Sequence of chain 1.A:
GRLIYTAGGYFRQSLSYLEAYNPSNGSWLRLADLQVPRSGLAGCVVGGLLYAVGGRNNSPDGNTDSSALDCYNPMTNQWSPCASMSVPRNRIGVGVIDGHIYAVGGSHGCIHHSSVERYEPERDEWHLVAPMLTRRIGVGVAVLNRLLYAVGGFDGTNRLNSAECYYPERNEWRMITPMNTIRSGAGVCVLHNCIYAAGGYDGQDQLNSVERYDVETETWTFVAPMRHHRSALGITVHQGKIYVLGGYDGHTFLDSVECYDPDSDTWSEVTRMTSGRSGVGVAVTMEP

Binding-site contacts:
Ligand atom CG2 contacts residue ARG94 of chain 1.A at 3.6 Å.
Ligand atom OE1 contacts residue ARG94 of chain 1.A at 2.9 Å (salt-bridge).
Ligand atom O contacts residue PHE256 of chain 1.A at 3.5 Å.
Ligand atom CD contacts residue SER42 of chain 1.A at 3.5 Å.
Ligand atom CA contacts residue TYR251 of chain 1.A at 3.6 Å (hydrophobic).
Ligand atom OE1 contacts residue IZS1 of chain 1.D at 3.5 Å.
Ligand atom CD contacts residue ARG162 of chain 1.A at 3.6 Å.
Ligand atom O contacts residue SER234 of chain 1.A at 2.8 Å (h-bond).
Ligand atom CD contacts residue TYR13 of chain 1.A at 3.4 Å (hydrophobic).
Ligand atom C contacts residue SER234 of chain 1.A at 3.6 Å.
Ligand atom OE2 contacts residue SER42 of chain 1.A at 2.6 Å (h-bond).
Ligand atom O contacts residue GLN209 of chain 1.A at 2.8 Å (h-bond).
Ligand atom O contacts residue ASN61 of chain 1.A at 3.1 Å (h-bond).
Ligand atom CB contacts residue TYR204 of chain 1.A at 3.5 Å (hydrophobic).
Ligand atom CA contacts residue IZS1 of chain 1.D at 3.2 Å.
Ligand atom OE1 contacts residue SER187 of chain 1.A at 2.7 Å (h-bond).
Ligand atom OE1 contacts residue SER42 of chain 1.A at 3.7 Å.
Ligand atom CD contacts residue SER187 of chain 1.A at 3.3 Å.
Ligand atom SG contacts residue IZS1 of chain 1.D at 1.8 Å.
Ligand atom CD1 contacts residue TYR251 of chain 1.A at 3.7 Å (hydrophobic).
Ligand atom CG contacts residue TYR13 of chain 1.A at 3.5 Å (hydrophobic).
Ligand atom O contacts residue ALA235 of chain 1.A at 3.4 Å.
Ligand atom O contacts residue TYR251 of chain 1.A at 3.7 Å.
Ligand atom OE2 contacts residue SER187 of chain 1.A at 3.3 Å (h-bond).
Ligand atom OE2 contacts residue TYR13 of chain 1.A at 3.5 Å.
Ligand atom OE1 contacts residue ARG59 of chain 1.A at 2.9 Å (salt-bridge).
Ligand atom O contacts residue IZS1 of chain 1.D at 3.5 Å.
Ligand atom CA contacts residue TYR13 of chain 1.A at 3.6 Å (hydrophobic).
Ligand atom CB contacts residue ASN61 of chain 1.A at 3.6 Å.
Ligand atom OE1 contacts residue ASN61 of chain 1.A at 2.9 Å (h-bond).
Ligand atom N contacts residue ASN66 of chain 1.A at 3.3 Å (h-bond).
Ligand atom N contacts residue TYR13 of chain 1.A at 3.1 Å (h-bond).
Ligand atom O contacts residue TYR251 of chain 1.A at 3.6 Å.
Ligand atom O contacts residue SER281 of chain 1.A at 2.6 Å (h-bond).
Ligand atom CB contacts residue TYR13 of chain 1.A at 3.6 Å (hydrophobic).
Ligand atom N contacts residue TYR251 of chain 1.A at 3.4 Å.
Ligand atom CB contacts residue IZS1 of chain 1.D at 2.8 Å.
Ligand atom OE2 contacts residue ARG162 of chain 1.A at 2.6 Å (salt-bridge).
Ligand atom CG contacts residue TYR204 of chain 1.A at 3.6 Å (hydrophobic).
Ligand atom O contacts residue PHE256 of chain 1.A at 3.4 Å.

A protein and the small-molecule ligand that binds it are described below.
Small molecule (SMILES): CC(=O)N[C@@H](CS)C(=O)N[C@@H](CC(C)C)C(=O)N[C@@H](CCC(N)=O)C(=O)N[C@@H](CC(C)C)C(=O)N[C@@H](CC(=O)O)C(=O)N1CCC[C@H]1C(=O)N[C@@H](CCC(=O)O)C(=O)N[C@H](C(=O)NCC(=O)N[C@@H](CCC(=O)O)C(=O)N[C@@H](CS)C(=O)N[C@@H](CC(C)C)C(N)=O)[C@@H](C)O